Binding-site contacts:
Ligand atom C14 contacts residue ASP453 of chain 1.A at 3.5 Å.
Ligand atom C1 contacts residue HIS541 of chain 1.A at 3.5 Å.
Ligand atom S6 contacts residue ASP453 of chain 1.A at 4.0 Å.
Ligand atom C13 contacts residue HIS484 of chain 1.A at 3.2 Å.
Ligand atom C5 contacts residue ASP453 of chain 1.A at 3.3 Å.
Ligand atom O3 contacts residue GLY454 of chain 1.A at 3.9 Å.
Ligand atom C10 contacts residue HIS541 of chain 1.A at 4.0 Å.
Ligand atom C14 contacts residue HIS541 of chain 1.A at 3.4 Å.
Ligand atom C11 contacts residue HIS484 of chain 1.A at 4.0 Å.
Ligand atom C2 contacts residue HIS541 of chain 1.A at 3.5 Å.
Ligand atom C2 contacts residue ASP453 of chain 1.A at 3.6 Å.
Ligand atom O3 contacts residue GLY452 of chain 1.A at 3.4 Å.
Ligand atom C8 contacts residue HIS484 of chain 1.A at 3.5 Å.
Ligand atom C4 contacts residue ASP453 of chain 1.A at 3.4 Å.
Ligand atom C15 contacts residue HIS541 of chain 1.A at 3.8 Å.
Ligand atom C5 contacts residue HIS541 of chain 1.A at 3.6 Å.
Ligand atom S6 contacts residue TYR542 of chain 1.A at 3.3 Å (h-bond).
Ligand atom O11 contacts residue ASN486 of chain 1.A at 2.8 Å (h-bond).
Ligand atom C22 contacts residue HIS541 of chain 1.A at 3.9 Å.
Ligand atom C4 contacts residue GLY454 of chain 1.A at 3.3 Å.
Ligand atom C21 contacts residue HIS541 of chain 1.A at 4.1 Å.
Ligand atom C3 contacts residue ASP453 of chain 1.A at 3.4 Å.
Ligand atom C12 contacts residue HIS484 of chain 1.A at 3.9 Å.
Ligand atom C1 contacts residue ASP453 of chain 1.A at 3.8 Å.
Ligand atom C7 contacts residue HIS484 of chain 1.A at 3.6 Å.
Ligand atom C11 contacts residue ASN486 of chain 1.A at 3.6 Å.
Ligand atom C3 contacts residue GLY454 of chain 1.A at 3.6 Å.
Ligand atom C9 contacts residue TYR542 of chain 1.A at 3.7 Å (hydrophobic).
Ligand atom O3 contacts residue GLU451 of chain 1.A at 3.4 Å (salt-bridge).
Ligand atom S6 contacts residue HIS541 of chain 1.A at 3.7 Å.
Ligand atom C4 contacts residue HIS541 of chain 1.A at 3.7 Å.
Ligand atom C4 contacts residue ASP538 of chain 1.A at 4.0 Å.
Ligand atom S6 contacts residue GLY454 of chain 1.A at 4.0 Å.
Ligand atom C3 contacts residue HIS541 of chain 1.A at 3.7 Å.
Ligand atom C3 contacts residue GLY452 of chain 1.A at 4.0 Å.
Ligand atom O3 contacts residue ASP453 of chain 1.A at 3.2 Å (salt-bridge).
Ligand atom C8 contacts residue HIS541 of chain 1.A at 4.0 Å.
Ligand atom C5 contacts residue GLY454 of chain 1.A at 3.8 Å.
Ligand atom C15 contacts residue ASP453 of chain 1.A at 4.0 Å.
Ligand atom C9 contacts residue HIS541 of chain 1.A at 3.4 Å.

Sequence of chain 1.A:
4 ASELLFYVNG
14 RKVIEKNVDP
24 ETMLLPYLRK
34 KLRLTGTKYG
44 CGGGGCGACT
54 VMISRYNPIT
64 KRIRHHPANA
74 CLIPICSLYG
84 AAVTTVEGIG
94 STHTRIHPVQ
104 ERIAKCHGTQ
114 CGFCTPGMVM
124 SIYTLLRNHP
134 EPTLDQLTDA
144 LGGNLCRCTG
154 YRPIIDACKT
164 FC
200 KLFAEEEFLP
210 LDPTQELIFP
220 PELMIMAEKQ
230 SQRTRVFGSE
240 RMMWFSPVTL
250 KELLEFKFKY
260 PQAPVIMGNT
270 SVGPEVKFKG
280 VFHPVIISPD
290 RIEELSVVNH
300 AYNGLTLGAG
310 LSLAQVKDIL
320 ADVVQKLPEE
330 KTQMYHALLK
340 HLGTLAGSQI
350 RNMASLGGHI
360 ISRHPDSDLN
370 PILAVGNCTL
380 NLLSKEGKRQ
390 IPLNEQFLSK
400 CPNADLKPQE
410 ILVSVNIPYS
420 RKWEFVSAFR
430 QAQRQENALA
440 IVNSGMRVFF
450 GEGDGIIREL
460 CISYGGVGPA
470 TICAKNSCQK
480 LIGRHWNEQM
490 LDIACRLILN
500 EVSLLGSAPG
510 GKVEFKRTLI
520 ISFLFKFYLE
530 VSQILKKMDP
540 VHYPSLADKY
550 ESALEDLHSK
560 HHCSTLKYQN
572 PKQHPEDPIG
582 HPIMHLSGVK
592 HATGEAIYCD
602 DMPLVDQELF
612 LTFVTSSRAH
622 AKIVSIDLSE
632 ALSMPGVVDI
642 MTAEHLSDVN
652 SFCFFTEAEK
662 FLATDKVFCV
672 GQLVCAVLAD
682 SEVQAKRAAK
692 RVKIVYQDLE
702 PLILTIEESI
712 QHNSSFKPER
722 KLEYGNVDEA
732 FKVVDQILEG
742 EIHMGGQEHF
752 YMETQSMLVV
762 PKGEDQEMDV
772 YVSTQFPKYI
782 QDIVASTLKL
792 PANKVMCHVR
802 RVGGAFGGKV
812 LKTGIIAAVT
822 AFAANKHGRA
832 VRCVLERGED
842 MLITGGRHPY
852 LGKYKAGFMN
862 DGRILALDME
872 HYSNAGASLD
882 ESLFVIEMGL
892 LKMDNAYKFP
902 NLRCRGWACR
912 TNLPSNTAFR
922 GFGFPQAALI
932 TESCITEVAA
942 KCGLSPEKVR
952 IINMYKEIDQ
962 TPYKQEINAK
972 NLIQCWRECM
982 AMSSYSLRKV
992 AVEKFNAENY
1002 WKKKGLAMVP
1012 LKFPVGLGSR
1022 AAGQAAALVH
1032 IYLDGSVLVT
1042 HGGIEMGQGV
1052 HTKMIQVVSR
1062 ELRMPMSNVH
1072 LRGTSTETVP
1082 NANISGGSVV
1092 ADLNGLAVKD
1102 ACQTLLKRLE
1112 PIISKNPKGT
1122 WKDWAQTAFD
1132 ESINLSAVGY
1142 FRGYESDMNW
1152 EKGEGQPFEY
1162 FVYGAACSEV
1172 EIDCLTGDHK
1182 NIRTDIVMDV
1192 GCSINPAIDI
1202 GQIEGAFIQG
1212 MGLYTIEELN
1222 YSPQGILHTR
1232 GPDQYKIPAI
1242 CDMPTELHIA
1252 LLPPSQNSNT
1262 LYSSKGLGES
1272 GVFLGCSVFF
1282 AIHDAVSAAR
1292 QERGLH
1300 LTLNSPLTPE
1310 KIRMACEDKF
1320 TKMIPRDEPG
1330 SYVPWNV

The small molecule below binds the protein below.
Small molecule (SMILES): O=C(c1ccc(OCCN2CCCCC2)cc1)c1c(-c2ccc(O)cc2)sc2cc(O)ccc12